A protein and the small-molecule ligand that binds it are described below.
Small molecule (SMILES): CC(=O)N[C@@H]1[C@@H](O)[C@H](O)[C@@H](CO)O[C@H]1O

Binding-site contacts:
Ligand atom C8 contacts residue SER415 of chain 1.C at 4.3 Å.
Ligand atom C8 contacts residue ASN416 of chain 1.C at 4.1 Å.
Ligand atom C8 contacts residue ASN232 of chain 1.C at 4.0 Å.
Ligand atom C1 contacts residue PRO261 of chain 1.C at 4.2 Å (hydrophobic).
Ligand atom C3 contacts residue ASN416 of chain 1.C at 3.7 Å.
Ligand atom C8 contacts residue NAG1 of chain 1.H at 3.7 Å.
Ligand atom O5 contacts residue ASN416 of chain 1.C at 2.3 Å (h-bond).
Ligand atom O6 contacts residue PRO261 of chain 1.C at 3.8 Å.
Ligand atom O5 contacts residue PRO261 of chain 1.C at 3.8 Å.
Ligand atom N2 contacts residue ASN416 of chain 1.C at 2.9 Å (h-bond).
Ligand atom C7 contacts residue ASN416 of chain 1.C at 3.5 Å.
Ligand atom C5 contacts residue ASN416 of chain 1.C at 3.6 Å.
Ligand atom C8 contacts residue VAL414 of chain 1.C at 3.7 Å (hydrophobic).
Ligand atom O7 contacts residue NAG1 of chain 1.H at 4.5 Å.
Ligand atom C2 contacts residue ASN416 of chain 1.C at 2.4 Å.
Ligand atom O7 contacts residue ASN232 of chain 1.C at 4.0 Å.
Ligand atom O7 contacts residue ASN416 of chain 1.C at 3.7 Å.
Ligand atom C7 contacts residue ASN232 of chain 1.C at 4.3 Å.
Ligand atom O6 contacts residue LEU235 of chain 1.C at 4.3 Å.
Ligand atom C1 contacts residue ASN416 of chain 1.C at 1.4 Å.
Ligand atom C4 contacts residue ASN416 of chain 1.C at 4.2 Å.

Sequence of chain 1.C:
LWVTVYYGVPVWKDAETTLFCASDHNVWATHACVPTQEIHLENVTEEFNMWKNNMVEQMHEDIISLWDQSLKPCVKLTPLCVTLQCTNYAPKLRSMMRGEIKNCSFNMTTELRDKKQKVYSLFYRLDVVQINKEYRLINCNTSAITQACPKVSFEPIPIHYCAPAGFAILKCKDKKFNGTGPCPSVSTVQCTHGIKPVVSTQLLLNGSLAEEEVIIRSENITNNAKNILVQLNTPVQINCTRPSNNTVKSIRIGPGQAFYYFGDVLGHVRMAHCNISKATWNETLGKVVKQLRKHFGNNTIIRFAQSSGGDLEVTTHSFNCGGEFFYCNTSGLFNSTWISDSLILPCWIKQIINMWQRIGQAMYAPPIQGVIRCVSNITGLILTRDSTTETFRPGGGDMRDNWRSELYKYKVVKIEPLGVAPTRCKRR